Sequence of chain 1.A:
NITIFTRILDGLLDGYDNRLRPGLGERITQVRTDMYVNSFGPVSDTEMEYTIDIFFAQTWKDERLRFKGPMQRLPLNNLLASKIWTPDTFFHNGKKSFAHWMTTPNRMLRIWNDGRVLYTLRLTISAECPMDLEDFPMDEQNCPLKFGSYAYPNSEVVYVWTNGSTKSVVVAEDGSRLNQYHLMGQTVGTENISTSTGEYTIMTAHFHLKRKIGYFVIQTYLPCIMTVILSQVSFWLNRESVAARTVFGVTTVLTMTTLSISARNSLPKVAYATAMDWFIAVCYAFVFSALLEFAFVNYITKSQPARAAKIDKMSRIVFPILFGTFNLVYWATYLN

Binding-site contacts:
Ligand atom O7 contacts residue ASN205 of chain 1.A at 3.6 Å (h-bond).
Ligand atom C5 contacts residue ASN205 of chain 1.A at 3.6 Å.
Ligand atom O5 contacts residue ASN167 of chain 1.A at 3.0 Å (h-bond).
Ligand atom C1 contacts residue ASN205 of chain 1.A at 1.4 Å.
Ligand atom C7 contacts residue ASN205 of chain 1.A at 3.4 Å.
Ligand atom C3 contacts residue ASN205 of chain 1.A at 3.8 Å.
Ligand atom C8 contacts residue ASN205 of chain 1.A at 4.4 Å.
Ligand atom C1 contacts residue ASN167 of chain 1.A at 3.7 Å.
Ligand atom C4 contacts residue ASN205 of chain 1.A at 4.2 Å.
Ligand atom O6 contacts residue ASN167 of chain 1.A at 4.1 Å.
Ligand atom N2 contacts residue ASN205 of chain 1.A at 2.9 Å (h-bond).
Ligand atom C6 contacts residue ASN167 of chain 1.A at 3.7 Å.
Ligand atom C8 contacts residue GLU204 of chain 1.A at 4.3 Å.
Ligand atom O5 contacts residue ASN205 of chain 1.A at 2.4 Å (h-bond).
Ligand atom C5 contacts residue ASN167 of chain 1.A at 3.7 Å.
Ligand atom C2 contacts residue ASN205 of chain 1.A at 2.4 Å.

The protein below binds the small molecule below.
Small molecule (SMILES): CC(=O)N[C@@H]1[C@@H](O)[C@H](O)[C@@H](CO)O[C@H]1O